A protein and the small-molecule ligand that binds it are described below.
Small molecule (SMILES): Cc1cn([C@H]2C[C@H](O[P](=O)(O)OC[C@H]3O[C@@H](n4ccc(N)nc4=O)C[C@@H]3O[P](=O)(O)OC[C@H]3O[C@@H](n4cnc5c(=O)nc(N)[nH]c54)C[C@@H]3O[P](=O)(O)OC[C@H]3O[C@@H](n4cnc5c(=O)nc(N)[nH]c54)C[C@@H]3O)[C@@H](CO[P](=O)(O)O[C@H]3C[C@H](n4cnc5c(=O)nc(N)[nH]c54)O[C@@H]3COP(=O)(O)O)O2)c(=O)[nH]c1=O

Sequence of chain 1.A:
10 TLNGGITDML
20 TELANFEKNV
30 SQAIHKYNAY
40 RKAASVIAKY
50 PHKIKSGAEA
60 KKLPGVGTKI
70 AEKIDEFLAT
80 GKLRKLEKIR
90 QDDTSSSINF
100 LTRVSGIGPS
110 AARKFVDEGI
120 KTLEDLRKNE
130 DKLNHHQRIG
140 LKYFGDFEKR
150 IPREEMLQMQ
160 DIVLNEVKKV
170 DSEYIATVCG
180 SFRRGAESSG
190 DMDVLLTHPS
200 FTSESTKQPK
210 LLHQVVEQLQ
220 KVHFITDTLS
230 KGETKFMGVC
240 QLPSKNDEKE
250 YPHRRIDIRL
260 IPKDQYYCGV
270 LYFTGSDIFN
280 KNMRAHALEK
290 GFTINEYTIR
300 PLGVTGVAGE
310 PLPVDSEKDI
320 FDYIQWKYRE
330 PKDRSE

Binding-site contacts:
Ligand atom O3' contacts residue ILE69 of chain 1.A at 3.5 Å.
Ligand atom OP1 contacts residue VAL65 of chain 1.A at 3.6 Å.
Ligand atom C5' contacts residue GLY64 of chain 1.A at 3.1 Å.
Ligand atom OP1 contacts residue LEU62 of chain 1.A at 3.9 Å.
Ligand atom OP1 contacts residue LYS68 of chain 1.A at 3.6 Å.
Ligand atom N7 contacts residue LYS35 of chain 1.A at 3.9 Å.
Ligand atom OP1 contacts residue ILE69 of chain 1.A at 2.9 Å (h-bond).
Ligand atom OP2 contacts residue VAL65 of chain 1.A at 3.8 Å.
Ligand atom P contacts residue NA1 of chain 1.F at 3.8 Å.
Ligand atom N3 contacts residue ALA38 of chain 1.A at 3.6 Å.
Ligand atom P contacts residue GLY66 of chain 1.A at 3.5 Å.
Ligand atom OP2 contacts residue GLY66 of chain 1.A at 3.9 Å.
Ligand atom P contacts residue LYS68 of chain 1.A at 3.5 Å.
Ligand atom C5' contacts residue GLY66 of chain 1.A at 3.4 Å.
Ligand atom P contacts residue LYS35 of chain 1.A at 3.7 Å.
Ligand atom O4' contacts residue ALA38 of chain 1.A at 3.8 Å.
Ligand atom OP1 contacts residue PRO63 of chain 1.A at 3.8 Å.
Ligand atom C3' contacts residue LYS68 of chain 1.A at 3.7 Å.
Ligand atom OP1 contacts residue LYS68 of chain 1.A at 3.1 Å (salt-bridge).
Ligand atom O3' contacts residue GLY64 of chain 1.A at 3.4 Å.
Ligand atom O3' contacts residue VAL65 of chain 1.A at 3.8 Å.
Ligand atom C5' contacts residue TYR39 of chain 1.A at 3.4 Å (hydrophobic).
Ligand atom OP2 contacts residue LYS68 of chain 1.A at 2.9 Å (salt-bridge).
Ligand atom OP1 contacts residue GLY66 of chain 1.A at 2.8 Å (h-bond).
Ligand atom P contacts residue ILE69 of chain 1.A at 3.8 Å.
Ligand atom P contacts residue LYS68 of chain 1.A at 3.8 Å.
Ligand atom OP1 contacts residue GLY64 of chain 1.A at 2.9 Å (h-bond).
Ligand atom O5' contacts residue LYS35 of chain 1.A at 3.8 Å.
Ligand atom O5' contacts residue GLY66 of chain 1.A at 3.3 Å.
Ligand atom C4' contacts residue GLY64 of chain 1.A at 3.2 Å.
Ligand atom O3' contacts residue LYS68 of chain 1.A at 3.9 Å.
Ligand atom OP1 contacts residue NA1 of chain 1.F at 2.8 Å (h-bond).
Ligand atom OP3 contacts residue LYS35 of chain 1.A at 2.8 Å (salt-bridge).
Ligand atom OP1 contacts residue LYS35 of chain 1.A at 3.7 Å.
Ligand atom OP2 contacts residue GLY66 of chain 1.A at 3.8 Å.
Ligand atom C8 contacts residue LYS35 of chain 1.A at 3.8 Å.
Ligand atom OP2 contacts residue THR67 of chain 1.A at 3.6 Å (h-bond).
Ligand atom OP1 contacts residue THR67 of chain 1.A at 3.8 Å.
Ligand atom OP2 contacts residue LYS68 of chain 1.A at 3.0 Å (salt-bridge).
Ligand atom C3' contacts residue GLY66 of chain 1.A at 3.8 Å.